Sequence of chain 1.B:
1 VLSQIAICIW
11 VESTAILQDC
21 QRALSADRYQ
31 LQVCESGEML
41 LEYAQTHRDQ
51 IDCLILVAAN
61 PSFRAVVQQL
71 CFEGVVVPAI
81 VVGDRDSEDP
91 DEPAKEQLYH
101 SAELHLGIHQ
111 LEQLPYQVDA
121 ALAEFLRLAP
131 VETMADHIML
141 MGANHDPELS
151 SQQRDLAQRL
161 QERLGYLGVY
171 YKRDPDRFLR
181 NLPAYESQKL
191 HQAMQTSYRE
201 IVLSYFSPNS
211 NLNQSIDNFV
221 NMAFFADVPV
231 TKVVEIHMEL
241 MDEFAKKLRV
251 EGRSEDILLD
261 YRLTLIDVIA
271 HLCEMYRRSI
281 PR

Binding-site contacts:
Ligand atom CAC contacts residue PRO61 of chain 1.B at 3.5 Å (hydrophobic).
Ligand atom BRAI contacts residue ASP86 of chain 1.B at 4.3 Å.
Ligand atom OAB contacts residue SER62 of chain 1.B at 3.9 Å.
Ligand atom CAA contacts residue ASP86 of chain 1.B at 3.0 Å.
Ligand atom CAC contacts residue SER62 of chain 1.B at 4.1 Å.
Ligand atom OAN contacts residue ARG64 of chain 1.B at 3.1 Å (salt-bridge).
Ligand atom CAL contacts residue SER62 of chain 1.B at 3.6 Å.
Ligand atom CAD contacts residue ASP86 of chain 1.B at 4.3 Å.
Ligand atom CAC contacts residue ALA59 of chain 1.B at 3.4 Å (hydrophobic).
Ligand atom BRAH contacts residue SER62 of chain 1.B at 4.0 Å.
Ligand atom CAL contacts residue PHE63 of chain 1.B at 3.6 Å (hydrophobic).
Ligand atom CAM contacts residue ALA65 of chain 1.B at 3.6 Å (hydrophobic).
Ligand atom CAJ contacts residue ASN60 of chain 1.B at 4.0 Å.
Ligand atom CAC contacts residue ASP86 of chain 1.B at 4.5 Å.
Ligand atom CAJ contacts residue SER62 of chain 1.B at 4.1 Å.
Ligand atom CAG contacts residue ARG64 of chain 1.B at 4.3 Å.
Ligand atom CAJ contacts residue PHE63 of chain 1.B at 4.0 Å (hydrophobic).
Ligand atom OAN contacts residue ARG85 of chain 1.B at 3.9 Å.
Ligand atom BRAI contacts residue PHE63 of chain 1.B at 4.3 Å.
Ligand atom CAC contacts residue ASN60 of chain 1.B at 3.6 Å.
Ligand atom BRAI contacts residue ALA58 of chain 1.B at 3.6 Å.
Ligand atom CAM contacts residue PHE63 of chain 1.B at 3.9 Å (hydrophobic).
Ligand atom BRAI contacts residue ARG85 of chain 1.B at 3.7 Å.
Ligand atom CAM contacts residue SER62 of chain 1.B at 4.0 Å.
Ligand atom CAF contacts residue SER62 of chain 1.B at 3.5 Å.
Ligand atom CAD contacts residue SER62 of chain 1.B at 4.4 Å.
Ligand atom CAG contacts residue SER62 of chain 1.B at 3.5 Å.
Ligand atom CAK contacts residue PHE63 of chain 1.B at 3.4 Å (hydrophobic).
Ligand atom CAM contacts residue ARG64 of chain 1.B at 3.3 Å.
Ligand atom OAN contacts residue PHE63 of chain 1.B at 3.4 Å.
Ligand atom BRAI contacts residue ALA59 of chain 1.B at 3.9 Å.
Ligand atom CAK contacts residue SER62 of chain 1.B at 4.1 Å.
Ligand atom CAE contacts residue SER62 of chain 1.B at 3.8 Å.
Ligand atom CAK contacts residue ARG64 of chain 1.B at 3.8 Å.
Ligand atom OAN contacts residue SER62 of chain 1.B at 4.4 Å.
Ligand atom CAE contacts residue ASN60 of chain 1.B at 4.4 Å.
Ligand atom CAD contacts residue PRO61 of chain 1.B at 4.5 Å (hydrophobic).
Ligand atom CAL contacts residue ARG64 of chain 1.B at 3.8 Å.
Ligand atom CAG contacts residue PHE63 of chain 1.B at 4.2 Å (hydrophobic).
Ligand atom BRAI contacts residue ASN60 of chain 1.B at 3.9 Å.

A protein and the small-molecule ligand that binds it are described below.
Small molecule (SMILES): CC1=C(Br)C(=O)C(C(C)C)=C(Br)C1=O